Sequence of chain 1.B:
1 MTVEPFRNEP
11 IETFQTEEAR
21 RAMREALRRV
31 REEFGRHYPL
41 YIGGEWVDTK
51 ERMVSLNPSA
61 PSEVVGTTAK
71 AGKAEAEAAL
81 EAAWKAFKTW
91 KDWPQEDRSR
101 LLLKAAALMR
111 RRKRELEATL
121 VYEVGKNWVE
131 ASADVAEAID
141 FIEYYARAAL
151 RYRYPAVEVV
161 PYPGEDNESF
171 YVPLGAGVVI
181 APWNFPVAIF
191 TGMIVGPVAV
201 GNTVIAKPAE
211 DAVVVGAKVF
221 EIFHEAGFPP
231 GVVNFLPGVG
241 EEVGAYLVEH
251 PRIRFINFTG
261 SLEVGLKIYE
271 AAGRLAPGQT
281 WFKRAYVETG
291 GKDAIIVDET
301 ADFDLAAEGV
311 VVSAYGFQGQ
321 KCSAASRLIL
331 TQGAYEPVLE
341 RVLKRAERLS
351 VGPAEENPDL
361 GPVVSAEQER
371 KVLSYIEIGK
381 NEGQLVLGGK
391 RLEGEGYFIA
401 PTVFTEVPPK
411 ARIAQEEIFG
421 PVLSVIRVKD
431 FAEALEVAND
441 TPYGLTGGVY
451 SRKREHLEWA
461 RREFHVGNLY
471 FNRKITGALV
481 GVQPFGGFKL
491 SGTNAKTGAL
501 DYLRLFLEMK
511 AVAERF

Binding-site contacts:
Ligand atom C contacts residue PHE485 of chain 1.B at 4.2 Å (hydrophobic).
Ligand atom OXT contacts residue PHE185 of chain 1.B at 4.3 Å.
Ligand atom CA contacts residue PHE485 of chain 1.B at 3.9 Å (hydrophobic).
Ligand atom OXT contacts residue THR476 of chain 1.B at 3.8 Å.
Ligand atom OXT contacts residue ALA478 of chain 1.B at 4.2 Å.
Ligand atom N contacts residue PHE485 of chain 1.B at 3.4 Å.
Ligand atom OXT contacts residue SER323 of chain 1.B at 2.7 Å (h-bond).
Ligand atom O contacts residue PHE485 of chain 1.B at 3.5 Å.
Ligand atom O contacts residue ALA478 of chain 1.B at 3.0 Å (h-bond).
Ligand atom O contacts residue GLY477 of chain 1.B at 3.2 Å (h-bond).
Ligand atom OXT contacts residue LYS321 of chain 1.B at 4.3 Å.
Ligand atom CA contacts residue CYS322 of chain 1.B at 4.5 Å (hydrophobic).
Ligand atom C contacts residue ALA478 of chain 1.B at 3.8 Å (hydrophobic).
Ligand atom N contacts residue GLU137 of chain 1.B at 4.5 Å.
Ligand atom OXT contacts residue GLY477 of chain 1.B at 2.9 Å (h-bond).
Ligand atom C contacts residue SER323 of chain 1.B at 3.3 Å.
Ligand atom C contacts residue THR476 of chain 1.B at 4.3 Å.
Ligand atom O contacts residue THR476 of chain 1.B at 4.0 Å.
Ligand atom CA contacts residue SER323 of chain 1.B at 4.1 Å.
Ligand atom O contacts residue SER323 of chain 1.B at 3.7 Å.
Ligand atom N contacts residue ALA478 of chain 1.B at 4.2 Å.
Ligand atom C contacts residue GLY477 of chain 1.B at 3.4 Å.

This small molecule binds to this protein.
Small molecule (SMILES): NCC(=O)O